The small molecule below binds the protein below.
Small molecule (SMILES): Nc1ccn([C@H]2C[C@H](O[P](=O)(O)OC[C@H]3O[C@@H](n4ccc(N)nc4=O)C[C@@H]3O[P](=O)(O)OC[C@H]3O[C@@H](n4cnc5c(N)ncnc54)C[C@@H]3O[P](=O)(O)OC[C@H]3O[C@@H](n4cnc5c(=O)nc(N)[nH]c54)C[C@@H]3O[P](=O)(O)OC[C@H]3O[C@@H](n4cnc5c(=O)nc(N)[nH]c54)C[C@@H]3O[P](=O)(O)OC[C@H]3O[C@@H](n4cnc5c(=O)nc(N)[nH]c54)C[C@@H]3O[P](=O)(O)OC[C@H]3O[C@@H](n4ccc(N)nc4=O)C[C@@H]3O)[C@@H](CO[P](=O)(O)O[C@H]3C[C@H](n4cnc5c(=O)nc(N)[nH]c54)O[C@@H]3CO[P](=O)(O)O[C@H]3C[C@H](n4ccc(N)nc4=O)O[C@@H]3CO)O2)c(=O)n1

Sequence of chain 1.H:
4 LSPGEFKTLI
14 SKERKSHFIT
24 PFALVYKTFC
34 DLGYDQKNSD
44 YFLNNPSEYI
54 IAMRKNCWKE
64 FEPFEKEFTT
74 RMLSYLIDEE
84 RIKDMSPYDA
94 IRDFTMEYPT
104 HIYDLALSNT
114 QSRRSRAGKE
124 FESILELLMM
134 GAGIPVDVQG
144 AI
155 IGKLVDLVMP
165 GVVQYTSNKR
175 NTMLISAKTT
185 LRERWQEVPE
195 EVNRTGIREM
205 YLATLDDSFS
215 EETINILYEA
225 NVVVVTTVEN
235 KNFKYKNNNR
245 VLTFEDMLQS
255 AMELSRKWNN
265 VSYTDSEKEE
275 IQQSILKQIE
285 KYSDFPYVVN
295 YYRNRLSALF

Binding-site contacts:
Ligand atom OP1 contacts residue THR184 of chain 1.G at 2.6 Å (h-bond).
Ligand atom N7 contacts residue ARG188 of chain 1.G at 3.0 Å (salt-bridge).
Ligand atom O6 contacts residue DC2 of chain 1.D at 2.6 Å (h-bond).
Ligand atom N4 contacts residue DG6 of chain 1.D at 2.8 Å (h-bond).
Ligand atom O4' contacts residue SER118 of chain 1.H at 2.6 Å (h-bond).
Ligand atom N1 contacts residue DC4 of chain 1.D at 2.6 Å (h-bond).
Ligand atom O6 contacts residue ARG188 of chain 1.G at 2.8 Å (salt-bridge).
Ligand atom C5' contacts residue LYS157 of chain 1.G at 2.9 Å.
Ligand atom N2 contacts residue DC2 of chain 1.D at 2.7 Å (h-bond).
Ligand atom OP2 contacts residue TYR106 of chain 1.H at 2.5 Å (h-bond).
Ligand atom N4 contacts residue DG9 of chain 1.D at 2.5 Å (h-bond).
Ligand atom N3 contacts residue DG1 of chain 1.D at 2.8 Å (h-bond).
Ligand atom N2 contacts residue DC4 of chain 1.D at 2.7 Å (h-bond).
Ligand atom OP2 contacts residue ARG116 of chain 1.G at 2.8 Å (salt-bridge).
Ligand atom O2 contacts residue DG6 of chain 1.D at 2.8 Å (h-bond).
Ligand atom N1 contacts residue DC2 of chain 1.D at 2.7 Å (h-bond).
Ligand atom N4 contacts residue DG1 of chain 1.D at 2.9 Å (h-bond).
Ligand atom N4 contacts residue DG7 of chain 1.D at 2.9 Å (h-bond).
Ligand atom O6 contacts residue DC4 of chain 1.D at 2.7 Å (h-bond).
Ligand atom OP1 contacts residue THR183 of chain 1.G at 2.6 Å (h-bond).
Ligand atom OP1 contacts residue SER115 of chain 1.H at 2.6 Å (h-bond).
Ligand atom O2 contacts residue DG9 of chain 1.D at 2.6 Å (h-bond).
Ligand atom OP1 contacts residue THR183 of chain 1.G at 2.7 Å (h-bond).
Ligand atom O6 contacts residue DC3 of chain 1.D at 2.7 Å (h-bond).
Ligand atom OP2 contacts residue GLN190 of chain 1.H at 2.6 Å (h-bond).
Ligand atom N1 contacts residue DC8 of chain 1.D at 2.7 Å (h-bond).
Ligand atom N3 contacts residue DG9 of chain 1.D at 2.6 Å (h-bond).
Ligand atom N3 contacts residue DG7 of chain 1.D at 2.9 Å (h-bond).
Ligand atom O2 contacts residue DG7 of chain 1.D at 2.8 Å (h-bond).
Ligand atom OP1 contacts residue SER111 of chain 1.H at 2.6 Å (h-bond).
Ligand atom N1 contacts residue DC3 of chain 1.D at 2.7 Å (h-bond).
Ligand atom N3 contacts residue DG6 of chain 1.D at 2.6 Å (h-bond).
Ligand atom OP1 contacts residue THR113 of chain 1.G at 2.7 Å (h-bond).
Ligand atom O6 contacts residue ARG186 of chain 1.G at 2.7 Å (salt-bridge).
Ligand atom O6 contacts residue DC8 of chain 1.D at 2.5 Å (h-bond).
Ligand atom N2 contacts residue DC8 of chain 1.D at 2.7 Å (h-bond).
Ligand atom N2 contacts residue DC3 of chain 1.D at 2.6 Å (h-bond).
Ligand atom N4 contacts residue GLU187 of chain 1.H at 2.8 Å (salt-bridge).
Ligand atom O2 contacts residue DG1 of chain 1.D at 2.6 Å (h-bond).
Ligand atom N7 contacts residue ARG186 of chain 1.G at 2.8 Å (salt-bridge).

Sequence of chain 1.G:
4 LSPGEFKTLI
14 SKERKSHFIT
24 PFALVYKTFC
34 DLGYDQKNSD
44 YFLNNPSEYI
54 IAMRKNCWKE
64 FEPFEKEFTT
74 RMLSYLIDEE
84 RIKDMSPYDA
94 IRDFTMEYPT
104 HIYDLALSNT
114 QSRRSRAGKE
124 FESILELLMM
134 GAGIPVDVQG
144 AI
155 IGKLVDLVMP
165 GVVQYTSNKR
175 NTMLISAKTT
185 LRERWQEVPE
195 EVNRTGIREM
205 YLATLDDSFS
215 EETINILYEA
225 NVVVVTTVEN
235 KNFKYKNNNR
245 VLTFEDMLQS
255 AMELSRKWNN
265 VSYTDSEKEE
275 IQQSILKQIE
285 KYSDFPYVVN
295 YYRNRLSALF